Sequence of chain 1.A:
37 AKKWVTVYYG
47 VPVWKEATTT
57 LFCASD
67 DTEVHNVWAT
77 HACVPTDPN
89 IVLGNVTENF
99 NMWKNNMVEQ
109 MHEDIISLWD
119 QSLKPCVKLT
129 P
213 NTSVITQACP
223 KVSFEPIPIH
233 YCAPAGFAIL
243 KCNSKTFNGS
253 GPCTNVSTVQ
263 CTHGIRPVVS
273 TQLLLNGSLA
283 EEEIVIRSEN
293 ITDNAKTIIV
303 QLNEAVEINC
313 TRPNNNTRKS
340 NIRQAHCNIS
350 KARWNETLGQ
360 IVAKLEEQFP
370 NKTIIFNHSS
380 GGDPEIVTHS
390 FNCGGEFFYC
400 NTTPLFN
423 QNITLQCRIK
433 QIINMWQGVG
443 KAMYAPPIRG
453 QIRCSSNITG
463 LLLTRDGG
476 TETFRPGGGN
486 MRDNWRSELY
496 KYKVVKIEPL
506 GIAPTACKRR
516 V

A small-molecule ligand and the protein it binds are described below.
Small molecule (SMILES): CC(=O)N[C@@H]1[C@@H](O)[C@H](O)[C@@H](CO)O[C@H]1O

Binding-site contacts:
Ligand atom C5 contacts residue ASN292 of chain 1.A at 3.7 Å.
Ligand atom C2 contacts residue ASN292 of chain 1.A at 2.4 Å.
Ligand atom C1 contacts residue ASN292 of chain 1.A at 1.4 Å.
Ligand atom C6 contacts residue THR294 of chain 1.A at 3.9 Å.
Ligand atom C7 contacts residue ASN292 of chain 1.A at 3.8 Å.
Ligand atom C5 contacts residue THR294 of chain 1.A at 4.2 Å.
Ligand atom C6 contacts residue ASP295 of chain 1.A at 4.1 Å.
Ligand atom O7 contacts residue ASN292 of chain 1.A at 4.4 Å.
Ligand atom N2 contacts residue ASN292 of chain 1.A at 2.8 Å (h-bond).
Ligand atom O5 contacts residue ASN292 of chain 1.A at 2.4 Å (h-bond).
Ligand atom C3 contacts residue ASN292 of chain 1.A at 3.7 Å.
Ligand atom C1 contacts residue ASP295 of chain 1.A at 4.4 Å.
Ligand atom O5 contacts residue THR294 of chain 1.A at 4.2 Å.
Ligand atom O5 contacts residue ASP295 of chain 1.A at 3.5 Å.
Ligand atom O6 contacts residue THR294 of chain 1.A at 4.2 Å.
Ligand atom C4 contacts residue ASN292 of chain 1.A at 4.2 Å.